The protein below binds the small molecule below.
Small molecule (SMILES): C=C1C[C@@]23CC[C@H]4[C@@](C)(CCC[C@@]4(C)C(=O)O[C@@H]4O[C@H](CO)[C@@H](O)[C@H](O)[C@H]4O)[C@@H]2CC[C@]1(O[C@@H]1O[C@H](CO[C@@H]2O[C@H](CO)[C@@H](O)[C@H](O)[C@H]2O)[C@@H](O)[C@H](O)[C@H]1O[C@@H]1O[C@H](CO)[C@@H](O)[C@H](O)[C@H]1O)C3

Sequence of chain 1.A:
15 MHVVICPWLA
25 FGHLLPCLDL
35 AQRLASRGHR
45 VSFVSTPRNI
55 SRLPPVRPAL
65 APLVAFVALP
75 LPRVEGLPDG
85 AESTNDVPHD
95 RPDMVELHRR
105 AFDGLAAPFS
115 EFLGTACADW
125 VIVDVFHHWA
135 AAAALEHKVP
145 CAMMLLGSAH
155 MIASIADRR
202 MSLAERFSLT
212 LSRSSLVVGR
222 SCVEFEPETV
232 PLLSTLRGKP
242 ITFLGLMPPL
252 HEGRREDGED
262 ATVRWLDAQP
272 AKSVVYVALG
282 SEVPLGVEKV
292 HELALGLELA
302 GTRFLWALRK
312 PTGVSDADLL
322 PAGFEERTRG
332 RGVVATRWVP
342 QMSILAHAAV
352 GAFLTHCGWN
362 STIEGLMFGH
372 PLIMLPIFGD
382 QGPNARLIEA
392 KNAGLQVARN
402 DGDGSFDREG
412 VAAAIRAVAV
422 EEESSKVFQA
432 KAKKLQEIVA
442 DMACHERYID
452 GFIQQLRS

Binding-site contacts:
Ligand atom O42 contacts residue PRO285 of chain 1.A at 3.9 Å.
Ligand atom O31 contacts residue TRP22 of chain 1.A at 2.9 Å (h-bond).
Ligand atom CAP contacts residue PHE208 of chain 1.A at 3.8 Å (hydrophobic).
Ligand atom O61 contacts residue LEU204 of chain 1.A at 3.2 Å.
Ligand atom O42 contacts residue PHE379 of chain 1.A at 3.6 Å.
Ligand atom O41 contacts residue GLU283 of chain 1.A at 2.6 Å (salt-bridge).
Ligand atom C41 contacts residue TRP22 of chain 1.A at 3.7 Å (hydrophobic).
Ligand atom O31 contacts residue GLU283 of chain 1.A at 2.7 Å (salt-bridge).
Ligand atom O31 contacts residue ALA24 of chain 1.A at 3.7 Å.
Ligand atom C5 contacts residue LEU204 of chain 1.A at 3.8 Å (hydrophobic).
Ligand atom O62 contacts residue PHE379 of chain 1.A at 3.8 Å.
Ligand atom O32 contacts residue HIS93 of chain 1.A at 2.7 Å (h-bond).
Ligand atom CBJ contacts residue ALA205 of chain 1.A at 3.8 Å (hydrophobic).
Ligand atom OBS contacts residue ARG162 of chain 1.A at 3.3 Å.
Ligand atom C52 contacts residue PHE379 of chain 1.A at 3.8 Å (hydrophobic).
Ligand atom O21 contacts residue HIS27 of chain 1.A at 2.7 Å (h-bond).
Ligand atom C21 contacts residue HIS27 of chain 1.A at 3.6 Å.
Ligand atom CAG contacts residue MET155 of chain 1.A at 3.7 Å (hydrophobic).
Ligand atom O41 contacts residue TRP22 of chain 1.A at 3.8 Å.
Ligand atom OAL contacts residue GLY380 of chain 1.A at 3.1 Å.
Ligand atom C41 contacts residue GLU283 of chain 1.A at 3.5 Å.
Ligand atom C6 contacts residue LEU204 of chain 1.A at 3.9 Å (hydrophobic).
Ligand atom C31 contacts residue TRP22 of chain 1.A at 3.8 Å (hydrophobic).
Ligand atom O22 contacts residue LEU204 of chain 1.A at 3.7 Å.
Ligand atom CAU contacts residue ALA205 of chain 1.A at 3.9 Å (hydrophobic).
Ligand atom CAC contacts residue ARG162 of chain 1.A at 3.6 Å.
Ligand atom C61 contacts residue LEU204 of chain 1.A at 3.8 Å (hydrophobic).
Ligand atom CAF contacts residue ARG162 of chain 1.A at 3.9 Å.
Ligand atom C32 contacts residue HIS93 of chain 1.A at 3.4 Å.
Ligand atom O41 contacts residue THR88 of chain 1.A at 3.8 Å.
Ligand atom O6 contacts residue LEU204 of chain 1.A at 3.8 Å.
Ligand atom CAO contacts residue VAL129 of chain 1.A at 3.7 Å (hydrophobic).
Ligand atom O41 contacts residue HIS93 of chain 1.A at 3.4 Å.
Ligand atom O31 contacts residue HIS27 of chain 1.A at 3.6 Å.
Ligand atom C31 contacts residue GLU283 of chain 1.A at 3.4 Å.
Ligand atom O42 contacts residue HIS93 of chain 1.A at 3.6 Å.
Ligand atom CAO contacts residue PHE130 of chain 1.A at 3.7 Å (hydrophobic).
Ligand atom CAF contacts residue MET155 of chain 1.A at 3.5 Å (hydrophobic).
Ligand atom CAJ contacts residue ASP381 of chain 1.A at 3.9 Å.
Ligand atom CAR contacts residue LEU204 of chain 1.A at 3.7 Å (hydrophobic).